Binding-site contacts:
Ligand atom N9 contacts residue CYS197 of chain 1.A at 3.9 Å.
Ligand atom D11 contacts residue GLY204 of chain 1.A at 3.0 Å.
Ligand atom C3 contacts residue GLY196 of chain 1.A at 3.5 Å.
Ligand atom D13 contacts residue GLY196 of chain 1.A at 1.9 Å.
Ligand atom C7 contacts residue ASP171 of chain 1.A at 3.7 Å.
Ligand atom D14 contacts residue GLY196 of chain 1.A at 3.2 Å.
Ligand atom N9 contacts residue GLY196 of chain 1.A at 2.9 Å (h-bond).
Ligand atom N8 contacts residue SER172 of chain 1.A at 3.0 Å (h-bond).
Ligand atom C5 contacts residue TRP193 of chain 1.A at 3.7 Å (hydrophobic).
Ligand atom D13 contacts residue CYS197 of chain 1.A at 3.5 Å.
Ligand atom N9 contacts residue SER172 of chain 1.A at 3.4 Å (h-bond).
Ligand atom D11 contacts residue SER172 of chain 1.A at 2.8 Å.
Ligand atom N4 contacts residue TRP193 of chain 1.A at 3.8 Å.
Ligand atom D14 contacts residue ASP171 of chain 1.A at 1.9 Å.
Ligand atom D12 contacts residue TRP193 of chain 1.A at 3.7 Å.
Ligand atom D14 contacts residue SER172 of chain 1.A at 3.4 Å.
Ligand atom C3 contacts residue GLY194 of chain 1.A at 3.6 Å.
Ligand atom D13 contacts residue ASP171 of chain 1.A at 3.5 Å.
Ligand atom D12 contacts residue ASP171 of chain 1.A at 3.5 Å.
Ligand atom C2 contacts residue GLN174 of chain 1.A at 3.8 Å.
Ligand atom D12 contacts residue GLY204 of chain 1.A at 3.6 Å.
Ligand atom D12 contacts residue VAL205 of chain 1.A at 3.8 Å.
Ligand atom N4 contacts residue SER172 of chain 1.A at 3.9 Å.
Ligand atom C7 contacts residue SER172 of chain 1.A at 3.2 Å.
Ligand atom C6 contacts residue VAL191 of chain 1.A at 3.8 Å (hydrophobic).
Ligand atom D13 contacts residue GLY194 of chain 1.A at 3.8 Å.
Ligand atom N4 contacts residue GLY194 of chain 1.A at 3.8 Å.
Ligand atom D14 contacts residue CYS197 of chain 1.A at 3.6 Å.
Ligand atom N8 contacts residue GLY204 of chain 1.A at 3.5 Å.
Ligand atom D11 contacts residue TYR206 of chain 1.A at 3.9 Å.
Ligand atom N9 contacts residue GLY194 of chain 1.A at 3.9 Å.
Ligand atom D11 contacts residue ASP171 of chain 1.A at 1.9 Å.
Ligand atom N9 contacts residue ASP171 of chain 1.A at 2.9 Å (salt-bridge).
Ligand atom N8 contacts residue ASP171 of chain 1.A at 2.9 Å (salt-bridge).
Ligand atom D14 contacts residue ALA198 of chain 1.A at 3.2 Å.
Ligand atom C6 contacts residue CYS173 of chain 1.A at 3.5 Å (hydrophobic).
Ligand atom C1 contacts residue SER177 of chain 1.A at 3.6 Å.
Ligand atom C6 contacts residue SER177 of chain 1.A at 3.7 Å.
Ligand atom D12 contacts residue SER172 of chain 1.A at 2.4 Å.
Ligand atom D12 contacts residue TYR206 of chain 1.A at 3.8 Å.

Sequence of chain 1.A:
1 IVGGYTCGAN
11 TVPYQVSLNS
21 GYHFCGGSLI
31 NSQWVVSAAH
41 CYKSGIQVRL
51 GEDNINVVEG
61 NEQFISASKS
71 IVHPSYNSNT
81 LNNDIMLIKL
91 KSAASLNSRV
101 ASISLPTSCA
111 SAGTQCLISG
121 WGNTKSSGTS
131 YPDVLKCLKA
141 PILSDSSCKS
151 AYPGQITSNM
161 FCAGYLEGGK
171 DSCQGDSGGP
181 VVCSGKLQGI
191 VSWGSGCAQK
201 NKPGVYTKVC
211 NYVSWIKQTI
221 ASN

A small-molecule ligand and the protein it binds are described below.
Small molecule (SMILES): NC(=[NH2+])N1CCCCC1